Sequence of chain 1.A:
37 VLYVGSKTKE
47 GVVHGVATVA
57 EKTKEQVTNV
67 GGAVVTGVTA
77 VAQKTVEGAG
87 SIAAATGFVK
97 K

Sequence of chain 1.B:
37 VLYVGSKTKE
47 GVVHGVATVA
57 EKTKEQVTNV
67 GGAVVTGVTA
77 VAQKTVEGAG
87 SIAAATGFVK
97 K

Binding-site contacts:
Ligand atom O24 contacts residue GLY41 of chain 1.A at 3.9 Å.
Ligand atom C17 contacts residue TYR39 of chain 1.A at 3.9 Å (hydrophobic).
Ligand atom C21 contacts residue THR44 of chain 1.A at 3.9 Å.
Ligand atom F10 contacts residue GLU83 of chain 1.B at 3.8 Å.
Ligand atom BR2 contacts residue THR44 of chain 1.A at 3.2 Å.
Ligand atom C16 contacts residue TYR39 of chain 1.A at 4.2 Å (hydrophobic).
Ligand atom C25 contacts residue TYR39 of chain 1.E at 4.2 Å (hydrophobic).
Ligand atom O24 contacts residue VAL40 of chain 1.A at 3.8 Å.
Ligand atom C21 contacts residue GLY41 of chain 1.A at 4.4 Å.
Ligand atom C18 contacts residue GLU46 of chain 1.A at 3.7 Å.
Ligand atom O24 contacts residue TYR39 of chain 1.E at 4.2 Å.
Ligand atom C12 contacts residue TYR39 of chain 1.B at 3.6 Å (hydrophobic).
Ligand atom O24 contacts residue VAL40 of chain 1.E at 3.8 Å.
Ligand atom O24 contacts residue GLY41 of chain 1.E at 2.8 Å (h-bond).
Ligand atom C28 contacts residue LYS80 of chain 1.A at 4.1 Å.
Ligand atom C08 contacts residue VAL82 of chain 1.B at 3.9 Å (hydrophobic).
Ligand atom N15 contacts residue LYS80 of chain 1.A at 3.8 Å.
Ligand atom S27 contacts residue TYR39 of chain 1.B at 3.7 Å.
Ligand atom C01 contacts residue VAL82 of chain 1.A at 3.9 Å (hydrophobic).
Ligand atom C09 contacts residue GLU83 of chain 1.A at 3.5 Å.
Ligand atom S27 contacts residue TYR39 of chain 1.A at 3.4 Å.
Ligand atom BR2 contacts residue THR44 of chain 1.E at 2.8 Å.
Ligand atom BR2 contacts residue GLY41 of chain 1.E at 3.9 Å.
Ligand atom C23 contacts residue GLY41 of chain 1.E at 4.2 Å.
Ligand atom O07 contacts residue VAL82 of chain 1.A at 4.3 Å.
Ligand atom C23 contacts residue GLY41 of chain 1.A at 4.1 Å.
Ligand atom C20 contacts residue GLU46 of chain 1.A at 4.3 Å.
Ligand atom C13 contacts residue TYR39 of chain 1.B at 3.8 Å (hydrophobic).
Ligand atom C26 contacts residue TYR39 of chain 1.A at 3.8 Å (hydrophobic).
Ligand atom C01 contacts residue VAL82 of chain 1.B at 4.4 Å (hydrophobic).
Ligand atom C20 contacts residue THR44 of chain 1.A at 3.6 Å.
Ligand atom C14 contacts residue LYS80 of chain 1.A at 4.4 Å.
Ligand atom F10 contacts residue GLU83 of chain 1.A at 2.5 Å.
Ligand atom C25 contacts residue TYR39 of chain 1.A at 3.6 Å (hydrophobic).
Ligand atom C28 contacts residue GLU46 of chain 1.B at 4.5 Å.

This protein binds this small molecule.
Small molecule (SMILES): Cc1cc2nc(/C=C/c3ccc(O)c(Br)c3)sc2cc1N(C)CCOCCF

Sequence of chain 1.E:
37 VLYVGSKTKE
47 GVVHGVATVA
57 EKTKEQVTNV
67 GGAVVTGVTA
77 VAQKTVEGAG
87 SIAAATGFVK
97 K